Sequence of chain 4.A:
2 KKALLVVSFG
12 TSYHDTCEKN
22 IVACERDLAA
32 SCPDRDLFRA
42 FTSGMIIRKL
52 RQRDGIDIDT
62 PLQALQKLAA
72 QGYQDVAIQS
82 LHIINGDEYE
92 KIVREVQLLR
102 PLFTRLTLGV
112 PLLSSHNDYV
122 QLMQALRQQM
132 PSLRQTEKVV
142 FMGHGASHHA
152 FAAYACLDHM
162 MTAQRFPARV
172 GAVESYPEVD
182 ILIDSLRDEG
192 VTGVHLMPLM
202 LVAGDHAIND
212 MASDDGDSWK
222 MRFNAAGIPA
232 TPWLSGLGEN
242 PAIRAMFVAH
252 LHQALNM

Sequence of chain 5.A:
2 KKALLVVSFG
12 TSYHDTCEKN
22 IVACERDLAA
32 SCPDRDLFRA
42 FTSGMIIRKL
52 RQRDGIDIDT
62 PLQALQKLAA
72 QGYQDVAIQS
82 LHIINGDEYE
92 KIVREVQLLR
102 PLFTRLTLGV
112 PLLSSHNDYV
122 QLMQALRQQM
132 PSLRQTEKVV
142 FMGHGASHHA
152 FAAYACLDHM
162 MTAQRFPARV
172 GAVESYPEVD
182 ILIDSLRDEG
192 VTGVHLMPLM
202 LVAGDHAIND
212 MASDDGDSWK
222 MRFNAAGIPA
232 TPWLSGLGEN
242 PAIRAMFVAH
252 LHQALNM

Binding-site contacts:
Ligand atom O2D contacts residue ILE84 of chain 5.A at 2.9 Å (h-bond).
Ligand atom O2A contacts residue GLY73 of chain 4.A at 3.2 Å.
Ligand atom C4C contacts residue HIS145 of chain 5.A at 3.3 Å.
Ligand atom O4D contacts residue ASP88 of chain 5.A at 2.6 Å (salt-bridge).
Ligand atom CCA contacts residue LYS92 of chain 5.A at 3.4 Å.
Ligand atom O3D contacts residue ASP88 of chain 5.A at 3.2 Å (salt-bridge).
Ligand atom O2A contacts residue LYS92 of chain 5.A at 2.7 Å (salt-bridge).
Ligand atom CDB contacts residue MET46 of chain 5.A at 3.4 Å (hydrophobic).
Ligand atom O1C contacts residue LEU202 of chain 5.A at 3.3 Å (h-bond).
Ligand atom O2A contacts residue GLU89 of chain 5.A at 2.5 Å (salt-bridge).
Ligand atom O1A contacts residue ALA71 of chain 4.A at 3.0 Å (h-bond).
Ligand atom O1D contacts residue HIS83 of chain 5.A at 3.3 Å.
Ligand atom O2C contacts residue MET201 of chain 5.A at 3.4 Å.
Ligand atom O1A contacts residue LYS92 of chain 5.A at 3.4 Å (salt-bridge).
Ligand atom O4D contacts residue GLY87 of chain 5.A at 3.4 Å.
Ligand atom O1A contacts residue GLN72 of chain 4.A at 3.4 Å.
Ligand atom CBB contacts residue HIS207 of chain 5.A at 3.4 Å.
Ligand atom O1C contacts residue VAL203 of chain 5.A at 2.9 Å (h-bond).
Ligand atom O4C contacts residue ALA208 of chain 5.A at 3.1 Å (h-bond).
Ligand atom CO contacts residue HIS145 of chain 5.A at 3.3 Å.
Ligand atom CAA contacts residue GLU89 of chain 5.A at 3.3 Å.
Ligand atom C4D contacts residue HIS145 of chain 5.A at 3.3 Å.
Ligand atom O3D contacts residue GLU89 of chain 5.A at 3.0 Å (salt-bridge).
Ligand atom CBA contacts residue MET46 of chain 5.A at 3.2 Å (hydrophobic).
Ligand atom O4C contacts residue HIS207 of chain 5.A at 3.2 Å (h-bond).
Ligand atom O1B contacts residue HIS207 of chain 5.A at 2.8 Å.
Ligand atom O1D contacts residue ILE85 of chain 5.A at 3.1 Å (h-bond).
Ligand atom NB contacts residue PHE10 of chain 5.A at 3.4 Å.
Ligand atom CCA contacts residue GLU89 of chain 5.A at 3.4 Å.
Ligand atom CED contacts residue ASP88 of chain 5.A at 3.2 Å.
Ligand atom O1D contacts residue ILE84 of chain 5.A at 3.4 Å (h-bond).
Ligand atom NC contacts residue HIS145 of chain 5.A at 3.2 Å (h-bond).
Ligand atom O2C contacts residue LEU202 of chain 5.A at 2.9 Å (h-bond).
Ligand atom CCB contacts residue HIS207 of chain 5.A at 3.2 Å.
Ligand atom CO contacts residue PHE10 of chain 5.A at 3.3 Å.
Ligand atom ND contacts residue HIS145 of chain 5.A at 3.2 Å (h-bond).
Ligand atom O4A contacts residue HIS145 of chain 5.A at 3.3 Å (h-bond).
Ligand atom CDD contacts residue GLY146 of chain 5.A at 3.4 Å.
Ligand atom O1A contacts residue GLY45 of chain 5.A at 3.2 Å (h-bond).
Ligand atom O1A contacts residue SER44 of chain 5.A at 3.4 Å.

A small-molecule ligand and the protein it binds are described below.
Small molecule (SMILES): C[C@]1(CC(=O)O)C(CCC(=O)O)=C2C=c3c(CC(=O)O)c(CCC(=O)O)c4n3[Co+2]35N6C(=CC1N23)[C@@H](CCC(=O)O)[C@](C)(CC(=O)O)C6=Cc1c(CC(=O)O)c(CCC(=O)O)c(n15)C=4